The small molecule below binds the protein below.
Small molecule (SMILES): CC(=O)C(=O)O

Sequence of chain 4.A:
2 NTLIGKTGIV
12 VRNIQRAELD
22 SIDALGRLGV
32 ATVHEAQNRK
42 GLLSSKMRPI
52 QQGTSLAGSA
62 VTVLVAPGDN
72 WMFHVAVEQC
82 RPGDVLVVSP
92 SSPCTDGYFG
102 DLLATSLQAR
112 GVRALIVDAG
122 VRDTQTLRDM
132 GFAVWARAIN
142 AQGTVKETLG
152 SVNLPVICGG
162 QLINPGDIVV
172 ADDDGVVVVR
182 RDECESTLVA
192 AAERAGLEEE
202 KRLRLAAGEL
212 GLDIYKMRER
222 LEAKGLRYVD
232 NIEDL

Binding-site contacts:
Ligand atom OXT contacts residue MG1 of chain 4.B at 2.1 Å.
Ligand atom CA contacts residue ASP102 of chain 4.A at 4.5 Å.
Ligand atom C contacts residue ASP102 of chain 4.A at 3.6 Å.
Ligand atom CB contacts residue ASN71 of chain 4.A at 4.1 Å.
Ligand atom CB contacts residue GLY101 of chain 4.A at 3.3 Å.
Ligand atom O contacts residue GLY101 of chain 4.A at 3.1 Å (h-bond).
Ligand atom OXT contacts residue ASP102 of chain 4.A at 3.1 Å (salt-bridge).
Ligand atom CA contacts residue ARG123 of chain 4.A at 3.8 Å.
Ligand atom C contacts residue LEU103 of chain 4.A at 3.7 Å (hydrophobic).
Ligand atom C contacts residue GLY101 of chain 4.A at 3.2 Å.
Ligand atom O contacts residue PHE100 of chain 4.A at 4.2 Å.
Ligand atom CA contacts residue PHE100 of chain 4.A at 3.9 Å (hydrophobic).
Ligand atom CB contacts residue PHE100 of chain 4.A at 3.5 Å (hydrophobic).
Ligand atom OXT contacts residue ASP124 of chain 4.A at 3.0 Å (salt-bridge).
Ligand atom O contacts residue ASP102 of chain 4.A at 3.9 Å.
Ligand atom CB contacts residue LEU104 of chain 4.A at 4.2 Å (hydrophobic).
Ligand atom O3 contacts residue GLY101 of chain 4.A at 3.8 Å.
Ligand atom OXT contacts residue LEU104 of chain 4.A at 4.3 Å.
Ligand atom O contacts residue MG1 of chain 4.B at 4.1 Å.
Ligand atom C contacts residue PHE100 of chain 4.A at 4.2 Å (hydrophobic).
Ligand atom CA contacts residue GLY101 of chain 4.A at 3.2 Å.
Ligand atom CA contacts residue ASP124 of chain 4.A at 3.8 Å.
Ligand atom CA contacts residue MG1 of chain 4.B at 2.8 Å.
Ligand atom C contacts residue MG1 of chain 4.B at 2.9 Å.
Ligand atom C contacts residue ASP124 of chain 4.A at 3.7 Å.
Ligand atom OXT contacts residue GLY101 of chain 4.A at 3.3 Å.
Ligand atom O3 contacts residue ASP124 of chain 4.A at 3.2 Å (salt-bridge).
Ligand atom C contacts residue LEU104 of chain 4.A at 4.1 Å (hydrophobic).
Ligand atom O contacts residue LEU104 of chain 4.A at 3.0 Å (h-bond).
Ligand atom O3 contacts residue PHE100 of chain 4.A at 4.4 Å.
Ligand atom O contacts residue LEU103 of chain 4.A at 3.5 Å (h-bond).
Ligand atom OXT contacts residue LEU103 of chain 4.A at 3.0 Å (h-bond).
Ligand atom CB contacts residue MG1 of chain 4.B at 4.3 Å.
Ligand atom CB contacts residue TYR99 of chain 4.A at 3.8 Å (hydrophobic).
Ligand atom O3 contacts residue MG1 of chain 4.B at 2.1 Å.
Ligand atom CB contacts residue ARG123 of chain 4.A at 4.1 Å.
Ligand atom O3 contacts residue ARG123 of chain 4.A at 2.8 Å (salt-bridge).